A small-molecule ligand and the protein it binds are described below.
Small molecule (SMILES): CC(=O)N[C@@H]1[C@@H](O)[C@H](O)[C@@H](CO)O[C@H]1O

Binding-site contacts:
Ligand atom C2 contacts residue ASN45 of chain 1.B at 2.5 Å.
Ligand atom C1 contacts residue PRO43 of chain 1.B at 4.2 Å (hydrophobic).
Ligand atom O7 contacts residue PRO42 of chain 1.B at 4.5 Å.
Ligand atom N2 contacts residue ASN45 of chain 1.B at 2.9 Å (h-bond).
Ligand atom O6 contacts residue ILE174 of chain 1.B at 4.1 Å.
Ligand atom N2 contacts residue PRO43 of chain 1.B at 3.3 Å (h-bond).
Ligand atom C5 contacts residue ILE174 of chain 1.B at 4.3 Å (hydrophobic).
Ligand atom O7 contacts residue ASN45 of chain 1.B at 4.2 Å.
Ligand atom O7 contacts residue ASN38 of chain 1.B at 4.3 Å.
Ligand atom C2 contacts residue PRO43 of chain 1.B at 4.3 Å (hydrophobic).
Ligand atom C7 contacts residue ASN45 of chain 1.B at 3.2 Å.
Ligand atom C6 contacts residue ASN45 of chain 1.B at 4.1 Å.
Ligand atom C3 contacts residue ASN45 of chain 1.B at 3.8 Å.
Ligand atom O3 contacts residue PRO42 of chain 1.B at 4.5 Å.
Ligand atom O6 contacts residue ASN45 of chain 1.B at 3.5 Å (h-bond).
Ligand atom O7 contacts residue PRO43 of chain 1.B at 3.4 Å (h-bond).
Ligand atom C7 contacts residue PRO43 of chain 1.B at 3.6 Å (hydrophobic).
Ligand atom C4 contacts residue ASN45 of chain 1.B at 4.2 Å.
Ligand atom C8 contacts residue ASN45 of chain 1.B at 3.2 Å.
Ligand atom N2 contacts residue PRO42 of chain 1.B at 4.1 Å.
Ligand atom C1 contacts residue ASN45 of chain 1.B at 1.4 Å.
Ligand atom O5 contacts residue ASN45 of chain 1.B at 2.4 Å (h-bond).
Ligand atom C5 contacts residue ASN45 of chain 1.B at 3.7 Å.

Sequence of chain 1.B:
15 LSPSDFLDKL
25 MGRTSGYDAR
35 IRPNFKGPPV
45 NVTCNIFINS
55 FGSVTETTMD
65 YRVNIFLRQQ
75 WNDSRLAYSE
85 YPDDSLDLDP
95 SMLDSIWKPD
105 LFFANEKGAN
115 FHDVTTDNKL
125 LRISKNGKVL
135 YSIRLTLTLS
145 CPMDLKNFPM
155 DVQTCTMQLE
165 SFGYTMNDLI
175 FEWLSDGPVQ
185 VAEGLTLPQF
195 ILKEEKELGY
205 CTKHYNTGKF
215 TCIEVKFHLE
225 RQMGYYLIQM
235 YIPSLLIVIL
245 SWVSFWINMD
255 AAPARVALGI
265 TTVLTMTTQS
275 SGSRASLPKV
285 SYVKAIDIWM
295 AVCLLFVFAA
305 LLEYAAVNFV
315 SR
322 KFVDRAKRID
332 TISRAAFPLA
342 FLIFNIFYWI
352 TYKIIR